Binding-site contacts:
Ligand atom N2 contacts residue GLU55 of chain 1.A at 4.4 Å.
Ligand atom O7 contacts residue SER18 of chain 1.B at 3.6 Å.
Ligand atom C8 contacts residue GLU55 of chain 1.A at 4.0 Å.
Ligand atom C4 contacts residue ASN56 of chain 1.A at 4.3 Å.
Ligand atom C7 contacts residue GLU55 of chain 1.A at 4.0 Å.
Ligand atom O6 contacts residue ASN56 of chain 1.A at 4.3 Å.
Ligand atom C7 contacts residue ASN56 of chain 1.A at 4.0 Å.
Ligand atom O3 contacts residue THR19 of chain 1.B at 4.5 Å.
Ligand atom C1 contacts residue ASN56 of chain 1.A at 1.4 Å.
Ligand atom N2 contacts residue ASN56 of chain 1.A at 2.9 Å (h-bond).
Ligand atom C2 contacts residue ASN56 of chain 1.A at 2.5 Å.
Ligand atom O5 contacts residue ASN56 of chain 1.A at 2.5 Å (h-bond).
Ligand atom C3 contacts residue ASN56 of chain 1.A at 3.8 Å.
Ligand atom O3 contacts residue SER18 of chain 1.B at 3.8 Å.
Ligand atom C5 contacts residue ASN56 of chain 1.A at 3.7 Å.
Ligand atom O7 contacts residue GLU55 of chain 1.A at 4.2 Å.

Sequence of chain 1.A:
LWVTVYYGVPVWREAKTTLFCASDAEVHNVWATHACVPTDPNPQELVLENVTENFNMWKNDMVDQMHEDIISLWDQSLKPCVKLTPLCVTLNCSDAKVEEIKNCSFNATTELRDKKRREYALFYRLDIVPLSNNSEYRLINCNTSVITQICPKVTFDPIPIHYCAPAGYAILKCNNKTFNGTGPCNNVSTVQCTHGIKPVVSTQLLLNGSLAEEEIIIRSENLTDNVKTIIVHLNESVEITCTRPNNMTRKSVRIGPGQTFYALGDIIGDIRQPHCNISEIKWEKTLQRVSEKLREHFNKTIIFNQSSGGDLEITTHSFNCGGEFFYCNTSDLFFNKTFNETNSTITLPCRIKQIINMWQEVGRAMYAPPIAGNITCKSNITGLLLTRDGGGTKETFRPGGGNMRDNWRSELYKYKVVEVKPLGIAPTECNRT

Sequence of chain 1.B:
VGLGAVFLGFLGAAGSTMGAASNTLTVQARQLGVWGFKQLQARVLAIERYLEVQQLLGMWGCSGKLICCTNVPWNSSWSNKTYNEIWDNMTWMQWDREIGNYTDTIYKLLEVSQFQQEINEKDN

The protein below binds the small molecule below.
Small molecule (SMILES): CC(=O)N[C@@H]1[C@@H](O)[C@H](O)[C@@H](CO)O[C@H]1O